Binding-site contacts:
Ligand atom C2 contacts residue ASN88 of chain 1.K at 2.5 Å.
Ligand atom O5 contacts residue ASN88 of chain 1.K at 2.5 Å (h-bond).
Ligand atom C7 contacts residue ASN88 of chain 1.K at 3.5 Å.
Ligand atom O7 contacts residue ASN88 of chain 1.K at 3.8 Å.
Ligand atom C1 contacts residue ASN88 of chain 1.K at 1.4 Å.
Ligand atom N2 contacts residue ASN88 of chain 1.K at 2.8 Å (h-bond).
Ligand atom O6 contacts residue GLY65 of chain 1.K at 4.4 Å.
Ligand atom O6 contacts residue LYS87 of chain 1.K at 4.3 Å.
Ligand atom O7 contacts residue GLY15 of chain 1.K at 3.6 Å (h-bond).
Ligand atom C5 contacts residue ASN88 of chain 1.K at 3.7 Å.
Ligand atom C7 contacts residue GLY15 of chain 1.K at 4.5 Å.
Ligand atom C3 contacts residue ASN88 of chain 1.K at 3.8 Å.
Ligand atom O6 contacts residue ARG66 of chain 1.K at 3.5 Å.
Ligand atom O6 contacts residue ASN88 of chain 1.K at 4.0 Å.
Ligand atom C4 contacts residue ASN88 of chain 1.K at 4.3 Å.

This protein binds this small molecule.
Small molecule (SMILES): CC(=O)N[C@@H]1[C@@H](O)[C@H](O)[C@@H](CO)O[C@H]1O

Sequence of chain 1.K:
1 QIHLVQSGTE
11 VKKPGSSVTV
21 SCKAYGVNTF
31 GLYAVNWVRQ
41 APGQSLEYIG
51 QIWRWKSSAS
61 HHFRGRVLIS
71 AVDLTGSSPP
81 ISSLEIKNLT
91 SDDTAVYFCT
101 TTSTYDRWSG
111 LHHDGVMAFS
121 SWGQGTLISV